A protein and the small-molecule ligand that binds it are described below.
Small molecule (SMILES): CC(=O)N[C@@H]1[C@@H](O)[C@H](O)[C@@H](CO)O[C@H]1O

Binding-site contacts:
Ligand atom C5 contacts residue VAL3 of chain 1.A at 4.3 Å (hydrophobic).
Ligand atom O6 contacts residue VAL3 of chain 1.A at 3.5 Å.
Ligand atom C6 contacts residue ASN83 of chain 1.A at 3.7 Å.
Ligand atom O5 contacts residue ASN95 of chain 1.A at 2.3 Å (h-bond).
Ligand atom C3 contacts residue ASN95 of chain 1.A at 3.6 Å.
Ligand atom O5 contacts residue ASN83 of chain 1.A at 3.3 Å (h-bond).
Ligand atom C5 contacts residue ASN95 of chain 1.A at 3.6 Å.
Ligand atom C2 contacts residue ASN95 of chain 1.A at 2.2 Å.
Ligand atom O3 contacts residue ASN95 of chain 1.A at 4.4 Å.
Ligand atom C6 contacts residue VAL3 of chain 1.A at 3.5 Å (hydrophobic).
Ligand atom C4 contacts residue ASN95 of chain 1.A at 4.0 Å.
Ligand atom O5 contacts residue VAL3 of chain 1.A at 3.9 Å.
Ligand atom C5 contacts residue ASN83 of chain 1.A at 4.1 Å.
Ligand atom C7 contacts residue ASN95 of chain 1.A at 4.1 Å.
Ligand atom C1 contacts residue ASN83 of chain 1.A at 3.8 Å.
Ligand atom C1 contacts residue ASN95 of chain 1.A at 1.4 Å.
Ligand atom N2 contacts residue ASN95 of chain 1.A at 3.0 Å (h-bond).

Sequence of chain 1.A:
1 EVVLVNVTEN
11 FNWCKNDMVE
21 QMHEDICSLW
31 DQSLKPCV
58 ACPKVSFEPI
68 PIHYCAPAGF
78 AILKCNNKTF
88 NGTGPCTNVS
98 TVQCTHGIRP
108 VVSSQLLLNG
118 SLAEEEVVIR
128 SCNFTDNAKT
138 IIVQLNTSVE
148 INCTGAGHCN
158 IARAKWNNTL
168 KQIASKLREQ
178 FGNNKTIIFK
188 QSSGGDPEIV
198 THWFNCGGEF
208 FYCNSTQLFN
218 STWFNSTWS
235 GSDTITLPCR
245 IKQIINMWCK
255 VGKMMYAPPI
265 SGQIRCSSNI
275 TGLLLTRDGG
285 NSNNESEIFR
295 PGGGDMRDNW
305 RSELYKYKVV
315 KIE